This small molecule binds to this protein.
Small molecule (SMILES): CC(=O)N[C@H]1[C@H](O[C@H]2[C@H](O)[C@@H](NC(C)=O)CO[C@@H]2CO)O[C@H](CO)[C@@H](O[C@@H]2O[C@H](CO[C@H]3O[C@H](CO)[C@@H](O)[C@H](O[C@H]4O[C@H](CO)[C@@H](O)[C@H](O)[C@@H]4O)[C@@H]3O)[C@@H](O)[C@H](O)[C@@H]2O)[C@@H]1O

Binding-site contacts:
Ligand atom C8 contacts residue ASN416 of chain 1.E at 4.1 Å.
Ligand atom C7 contacts residue ASN416 of chain 1.E at 3.1 Å.
Ligand atom C2 contacts residue ASN416 of chain 1.E at 2.3 Å.
Ligand atom C5 contacts residue ASN416 of chain 1.E at 3.7 Å.
Ligand atom N2 contacts residue PRO261 of chain 1.E at 3.4 Å.
Ligand atom C8 contacts residue GLN263 of chain 1.E at 3.4 Å.
Ligand atom C7 contacts residue PRO261 of chain 1.E at 4.0 Å (hydrophobic).
Ligand atom C1 contacts residue ASN416 of chain 1.E at 1.4 Å.
Ligand atom C8 contacts residue PRO261 of chain 1.E at 3.4 Å (hydrophobic).
Ligand atom O5 contacts residue ASN416 of chain 1.E at 2.4 Å (h-bond).
Ligand atom O3 contacts residue PRO261 of chain 1.E at 3.3 Å.
Ligand atom O7 contacts residue GLN263 of chain 1.E at 3.3 Å (h-bond).
Ligand atom N2 contacts residue ASN416 of chain 1.E at 2.8 Å (h-bond).
Ligand atom C3 contacts residue PRO261 of chain 1.E at 3.9 Å (hydrophobic).
Ligand atom C7 contacts residue GLN263 of chain 1.E at 4.0 Å.
Ligand atom C4 contacts residue ASN416 of chain 1.E at 4.2 Å.
Ligand atom C8 contacts residue VAL262 of chain 1.E at 3.7 Å (hydrophobic).
Ligand atom C3 contacts residue ASN416 of chain 1.E at 3.7 Å.
Ligand atom C2 contacts residue PRO261 of chain 1.E at 4.3 Å (hydrophobic).
Ligand atom O7 contacts residue ASN416 of chain 1.E at 3.1 Å (h-bond).

Sequence of chain 1.E:
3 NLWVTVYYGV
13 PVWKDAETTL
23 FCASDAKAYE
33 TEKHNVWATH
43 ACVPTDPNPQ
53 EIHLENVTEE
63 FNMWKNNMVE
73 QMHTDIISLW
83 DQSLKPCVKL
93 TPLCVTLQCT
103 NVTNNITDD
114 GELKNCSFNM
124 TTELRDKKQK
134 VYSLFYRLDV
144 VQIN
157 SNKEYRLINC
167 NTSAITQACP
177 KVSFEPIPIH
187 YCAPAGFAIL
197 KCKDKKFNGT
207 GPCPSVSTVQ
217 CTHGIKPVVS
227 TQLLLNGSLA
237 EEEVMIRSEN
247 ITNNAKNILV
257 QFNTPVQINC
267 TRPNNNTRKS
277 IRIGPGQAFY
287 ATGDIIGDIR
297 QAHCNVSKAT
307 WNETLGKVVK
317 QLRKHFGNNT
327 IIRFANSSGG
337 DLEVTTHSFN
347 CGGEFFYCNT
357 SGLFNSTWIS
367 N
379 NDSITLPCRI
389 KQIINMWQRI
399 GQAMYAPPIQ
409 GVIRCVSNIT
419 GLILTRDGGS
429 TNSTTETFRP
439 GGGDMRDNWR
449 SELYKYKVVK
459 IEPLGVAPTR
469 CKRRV